Binding-site contacts:
Ligand atom O5' contacts residue ASP273 of chain 57.A at 4.1 Å.
Ligand atom OP2 contacts residue ASN491 of chain 57.A at 1.7 Å (h-bond).
Ligand atom P contacts residue PHE272 of chain 57.A at 4.3 Å.
Ligand atom OP2 contacts residue ASP273 of chain 57.A at 2.4 Å.
Ligand atom O5' contacts residue ASN491 of chain 57.A at 3.5 Å (h-bond).
Ligand atom OP1 contacts residue PHE272 of chain 57.A at 3.4 Å.
Ligand atom OP1 contacts residue ASP273 of chain 57.A at 3.3 Å.
Ligand atom OP1 contacts residue TYR271 of chain 57.A at 3.1 Å (h-bond).
Ligand atom P contacts residue TYR271 of chain 57.A at 4.5 Å.
Ligand atom P contacts residue ASN491 of chain 57.A at 3.0 Å.
Ligand atom C5' contacts residue ASN491 of chain 57.A at 4.0 Å.
Ligand atom OP1 contacts residue ASN491 of chain 57.A at 3.6 Å.
Ligand atom C5' contacts residue ASP273 of chain 57.A at 3.8 Å.
Ligand atom P contacts residue ASP273 of chain 57.A at 2.8 Å.

This protein binds this small molecule.
Small molecule (SMILES): Nc1ncnc2c1ncn2[C@H]1C[C@H](O)[C@@H](COP(=O)(O)O)O1

Sequence of chain 57.A:
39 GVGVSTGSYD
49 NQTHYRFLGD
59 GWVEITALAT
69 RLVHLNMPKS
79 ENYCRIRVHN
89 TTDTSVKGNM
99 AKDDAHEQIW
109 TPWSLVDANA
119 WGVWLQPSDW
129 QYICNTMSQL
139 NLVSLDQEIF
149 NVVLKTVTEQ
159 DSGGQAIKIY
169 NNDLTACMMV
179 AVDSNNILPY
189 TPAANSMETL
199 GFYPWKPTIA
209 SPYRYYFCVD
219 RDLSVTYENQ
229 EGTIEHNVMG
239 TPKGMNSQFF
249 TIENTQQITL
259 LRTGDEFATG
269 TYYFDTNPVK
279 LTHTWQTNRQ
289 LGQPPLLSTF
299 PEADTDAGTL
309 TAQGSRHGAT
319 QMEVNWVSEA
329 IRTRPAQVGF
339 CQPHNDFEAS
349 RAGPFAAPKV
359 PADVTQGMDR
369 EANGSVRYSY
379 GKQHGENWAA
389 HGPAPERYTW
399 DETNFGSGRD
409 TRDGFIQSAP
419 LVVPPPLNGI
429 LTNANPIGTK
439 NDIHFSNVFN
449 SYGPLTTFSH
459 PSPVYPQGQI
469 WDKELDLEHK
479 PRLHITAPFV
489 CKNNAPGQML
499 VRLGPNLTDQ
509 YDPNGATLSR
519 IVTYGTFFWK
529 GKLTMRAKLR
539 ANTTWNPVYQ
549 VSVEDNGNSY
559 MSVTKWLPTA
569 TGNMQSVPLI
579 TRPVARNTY